Sequence of chain 1.C:
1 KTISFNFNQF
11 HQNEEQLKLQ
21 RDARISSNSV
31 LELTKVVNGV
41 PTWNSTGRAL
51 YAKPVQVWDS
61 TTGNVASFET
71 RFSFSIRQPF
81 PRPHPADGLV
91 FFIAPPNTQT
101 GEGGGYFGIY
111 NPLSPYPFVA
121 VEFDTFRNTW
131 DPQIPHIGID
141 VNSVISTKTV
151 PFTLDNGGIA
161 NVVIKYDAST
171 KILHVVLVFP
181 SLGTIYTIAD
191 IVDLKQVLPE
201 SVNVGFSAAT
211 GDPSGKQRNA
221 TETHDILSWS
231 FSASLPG

Binding-site contacts:
Ligand atom C8 contacts residue GLN217 of chain 1.C at 3.2 Å.
Ligand atom O5 contacts residue PHE80 of chain 1.C at 4.0 Å.
Ligand atom C5 contacts residue PHE80 of chain 1.C at 4.5 Å (hydrophobic).
Ligand atom O5 contacts residue ASN219 of chain 1.C at 2.4 Å (h-bond).
Ligand atom C2 contacts residue ARG82 of chain 1.C at 4.1 Å.
Ligand atom C8 contacts residue PRO83 of chain 1.C at 3.8 Å (hydrophobic).
Ligand atom C7 contacts residue ASN219 of chain 1.C at 3.3 Å.
Ligand atom O5 contacts residue ARG82 of chain 1.C at 4.2 Å.
Ligand atom C5 contacts residue ASN219 of chain 1.C at 3.7 Å.
Ligand atom C2 contacts residue ASN219 of chain 1.C at 2.4 Å.
Ligand atom C6 contacts residue PHE80 of chain 1.C at 3.6 Å (hydrophobic).
Ligand atom O7 contacts residue ARG82 of chain 1.C at 4.0 Å.
Ligand atom C1 contacts residue ARG82 of chain 1.C at 4.1 Å.
Ligand atom C4 contacts residue ASN219 of chain 1.C at 4.2 Å.
Ligand atom N2 contacts residue ASN219 of chain 1.C at 2.8 Å (h-bond).
Ligand atom C7 contacts residue PRO83 of chain 1.C at 4.0 Å (hydrophobic).
Ligand atom O6 contacts residue PHE80 of chain 1.C at 3.8 Å.
Ligand atom C1 contacts residue ASN219 of chain 1.C at 1.4 Å.
Ligand atom C8 contacts residue ASN219 of chain 1.C at 3.8 Å.
Ligand atom C3 contacts residue ASN219 of chain 1.C at 3.8 Å.
Ligand atom C7 contacts residue ARG82 of chain 1.C at 4.3 Å.
Ligand atom O7 contacts residue PRO83 of chain 1.C at 3.9 Å.
Ligand atom O7 contacts residue ASN219 of chain 1.C at 3.9 Å.

This small molecule binds to this protein.
Small molecule (SMILES): CC(=O)N[C@H]1[C@H](O[C@H]2[C@H](O[C@@H]3O[C@@H](C)[C@@H](O)[C@@H](O)[C@@H]3O)[C@@H](NC(C)=O)CO[C@@H]2CO)O[C@H](CO)[C@@H](O[C@@H]2O[C@H](CO)[C@@H](O)[C@H](O)[C@@H]2O)[C@@H]1O